A small-molecule ligand and the protein it binds are described below.
Small molecule (SMILES): C[C@@H](O)[C@@H](C)O

Binding-site contacts:
Ligand atom C1 contacts residue GLU54 of chain 12.C at 3.9 Å.
Ligand atom C3 contacts residue TRP59 of chain 12.C at 3.7 Å (hydrophobic).
Ligand atom O5 contacts residue ARG76 of chain 12.C at 4.2 Å.
Ligand atom C2 contacts residue TRP59 of chain 12.C at 4.1 Å (hydrophobic).
Ligand atom O5 contacts residue ARG79 of chain 12.C at 4.1 Å.
Ligand atom O6 contacts residue GLU54 of chain 12.C at 2.9 Å (salt-bridge).
Ligand atom C1 contacts residue TRP59 of chain 12.C at 4.2 Å (hydrophobic).
Ligand atom C4 contacts residue TRP59 of chain 12.C at 3.8 Å (hydrophobic).
Ligand atom C1 contacts residue ARG79 of chain 12.C at 3.3 Å.
Ligand atom C4 contacts residue GLU54 of chain 12.C at 3.8 Å.
Ligand atom C2 contacts residue ARG79 of chain 12.C at 3.5 Å.
Ligand atom O6 contacts residue TRP59 of chain 12.C at 3.9 Å.
Ligand atom C2 contacts residue GLU54 of chain 12.C at 4.1 Å.
Ligand atom O5 contacts residue GLU54 of chain 12.C at 3.8 Å.
Ligand atom C3 contacts residue GLU54 of chain 12.C at 3.7 Å.

Sequence of chain 12.C:
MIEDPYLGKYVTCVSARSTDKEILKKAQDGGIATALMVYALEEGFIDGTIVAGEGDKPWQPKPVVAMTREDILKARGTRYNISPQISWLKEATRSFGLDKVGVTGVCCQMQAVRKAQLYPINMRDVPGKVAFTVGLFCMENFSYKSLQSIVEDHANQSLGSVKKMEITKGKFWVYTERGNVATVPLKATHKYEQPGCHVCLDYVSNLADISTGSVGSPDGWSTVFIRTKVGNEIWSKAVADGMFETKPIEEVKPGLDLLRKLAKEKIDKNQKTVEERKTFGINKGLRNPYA